Sequence of chain 2.C:
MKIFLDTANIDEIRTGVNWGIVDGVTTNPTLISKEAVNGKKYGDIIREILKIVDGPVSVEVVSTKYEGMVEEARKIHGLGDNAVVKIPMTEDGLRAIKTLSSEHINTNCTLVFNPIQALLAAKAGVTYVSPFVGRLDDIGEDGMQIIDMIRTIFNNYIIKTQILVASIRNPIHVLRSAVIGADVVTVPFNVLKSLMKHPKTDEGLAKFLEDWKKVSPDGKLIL

Sequence of chain 2.B:
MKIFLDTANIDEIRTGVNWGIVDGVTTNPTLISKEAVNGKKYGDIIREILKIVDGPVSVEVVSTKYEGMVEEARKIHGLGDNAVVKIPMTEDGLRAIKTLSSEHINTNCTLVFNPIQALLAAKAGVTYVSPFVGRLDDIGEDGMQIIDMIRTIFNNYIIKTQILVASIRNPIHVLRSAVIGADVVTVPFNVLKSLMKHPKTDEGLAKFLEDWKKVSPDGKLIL

Binding-site contacts:
Ligand atom O3 contacts residue THR27 of chain 2.B at 3.4 Å (h-bond).
Ligand atom O3 contacts residue ASN28 of chain 2.B at 3.5 Å (h-bond).
Ligand atom C4 contacts residue PHE132 of chain 2.B at 3.7 Å (hydrophobic).
Ligand atom O2P contacts residue SER167 of chain 2.B at 2.6 Å (h-bond).
Ligand atom O4 contacts residue ASN28 of chain 2.B at 2.9 Å (h-bond).
Ligand atom O5 contacts residue ASP6 of chain 2.B at 2.6 Å (salt-bridge).
Ligand atom O1 contacts residue ALA166 of chain 2.B at 3.6 Å.
Ligand atom C1 contacts residue THR110 of chain 2.B at 3.5 Å.
Ligand atom C5 contacts residue ASP6 of chain 2.B at 3.3 Å.
Ligand atom O4 contacts residue LYS86 of chain 2.B at 3.6 Å.
Ligand atom O1 contacts residue ASN108 of chain 2.B at 3.8 Å.
Ligand atom O3 contacts residue ASP6 of chain 2.B at 2.7 Å (salt-bridge).
Ligand atom C2 contacts residue THR26 of chain 2.B at 3.8 Å.
Ligand atom O5 contacts residue ALA166 of chain 2.B at 3.4 Å.
Ligand atom O3 contacts residue LEU31 of chain 2.B at 3.9 Å.
Ligand atom O2P contacts residue ARG135 of chain 2.B at 2.8 Å (salt-bridge).
Ligand atom O4 contacts residue PHE132 of chain 2.B at 3.5 Å.
Ligand atom C4 contacts residue LYS86 of chain 2.B at 3.5 Å.
Ligand atom O1 contacts residue LYS86 of chain 2.B at 3.3 Å (salt-bridge).
Ligand atom P contacts residue SER167 of chain 2.B at 3.7 Å.
Ligand atom O5 contacts residue SER167 of chain 2.B at 3.0 Å (h-bond).
Ligand atom O1 contacts residue SER130 of chain 2.B at 2.8 Å (h-bond).
Ligand atom C3 contacts residue LYS86 of chain 2.B at 2.5 Å.
Ligand atom C1 contacts residue LYS86 of chain 2.B at 2.4 Å.
Ligand atom C3 contacts residue ASP6 of chain 2.B at 3.4 Å.
Ligand atom C3 contacts residue THR26 of chain 2.B at 3.8 Å.
Ligand atom C4 contacts residue ASN28 of chain 2.B at 3.8 Å.
Ligand atom O6 contacts residue ASP6 of chain 2.B at 3.9 Å.
Ligand atom C5 contacts residue ASN28 of chain 2.B at 3.8 Å.
Ligand atom O2P contacts residue ARG169 of chain 2.B at 3.7 Å.
Ligand atom O1 contacts residue THR26 of chain 2.B at 3.9 Å.
Ligand atom O3 contacts residue LYS86 of chain 2.B at 2.7 Å (salt-bridge).
Ligand atom O6 contacts residue SER167 of chain 2.B at 3.4 Å.
Ligand atom P contacts residue ARG135 of chain 2.B at 3.7 Å.
Ligand atom C6 contacts residue PHE132 of chain 2.B at 3.5 Å (hydrophobic).
Ligand atom C1 contacts residue SER130 of chain 2.B at 3.4 Å.
Ligand atom C6 contacts residue SER167 of chain 2.B at 3.8 Å.
Ligand atom O3P contacts residue ARG135 of chain 2.B at 2.7 Å (salt-bridge).
Ligand atom C2 contacts residue LYS86 of chain 2.B at 1.4 Å.
Ligand atom O3 contacts residue THR26 of chain 2.B at 3.6 Å (h-bond).

This protein binds this small molecule.
Small molecule (SMILES): O=C(CO)[C@@H](O)[C@H](O)[C@H](O)COP(=O)(O)O